Sequence of chain 1.A:
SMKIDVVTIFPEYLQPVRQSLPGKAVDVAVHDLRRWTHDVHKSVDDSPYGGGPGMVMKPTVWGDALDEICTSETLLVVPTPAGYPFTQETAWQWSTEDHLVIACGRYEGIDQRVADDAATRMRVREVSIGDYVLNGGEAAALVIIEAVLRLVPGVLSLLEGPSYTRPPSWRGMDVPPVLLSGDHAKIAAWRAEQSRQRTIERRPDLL

The protein below binds the small molecule below.
Small molecule (SMILES): NC(=S)c1ccno1

Binding-site contacts:
Ligand atom S03 contacts residue PRO85 of chain 1.A at 4.3 Å.
Ligand atom C02 contacts residue TYR138 of chain 1.A at 4.1 Å (hydrophobic).
Ligand atom N01 contacts residue TYR138 of chain 1.A at 3.1 Å (h-bond).
Ligand atom O08 contacts residue VAL139 of chain 1.A at 3.7 Å.
Ligand atom C06 contacts residue LEU140 of chain 1.A at 3.6 Å (hydrophobic).
Ligand atom C05 contacts residue THR86 of chain 1.A at 4.1 Å.
Ligand atom C04 contacts residue PRO87 of chain 1.A at 3.5 Å (hydrophobic).
Ligand atom N07 contacts residue LEU140 of chain 1.A at 2.9 Å (h-bond).
Ligand atom C02 contacts residue SER134 of chain 1.A at 4.0 Å.
Ligand atom S03 contacts residue ILE135 of chain 1.A at 3.3 Å (h-bond).
Ligand atom C02 contacts residue THR86 of chain 1.A at 4.0 Å.
Ligand atom C05 contacts residue PRO85 of chain 1.A at 4.3 Å (hydrophobic).
Ligand atom S03 contacts residue ALA146 of chain 1.A at 3.8 Å.
Ligand atom N01 contacts residue PRO87 of chain 1.A at 3.8 Å.
Ligand atom C05 contacts residue LEU140 of chain 1.A at 4.3 Å (hydrophobic).
Ligand atom N01 contacts residue GLY136 of chain 1.A at 3.1 Å (h-bond).
Ligand atom S03 contacts residue VAL133 of chain 1.A at 4.0 Å.
Ligand atom N07 contacts residue VAL139 of chain 1.A at 4.0 Å.
Ligand atom O08 contacts residue LEU140 of chain 1.A at 3.2 Å (h-bond).
Ligand atom C04 contacts residue THR86 of chain 1.A at 4.2 Å.
Ligand atom C06 contacts residue GLY142 of chain 1.A at 3.5 Å.
Ligand atom C06 contacts residue PRO87 of chain 1.A at 3.7 Å (hydrophobic).
Ligand atom C06 contacts residue TYR113 of chain 1.A at 3.8 Å (hydrophobic).
Ligand atom C04 contacts residue LEU140 of chain 1.A at 4.2 Å (hydrophobic).
Ligand atom C04 contacts residue TYR138 of chain 1.A at 4.2 Å (hydrophobic).
Ligand atom N01 contacts residue ILE135 of chain 1.A at 4.1 Å.
Ligand atom S03 contacts residue SER134 of chain 1.A at 3.6 Å.
Ligand atom C02 contacts residue PRO87 of chain 1.A at 3.8 Å (hydrophobic).
Ligand atom C05 contacts residue GLY143 of chain 1.A at 4.1 Å.
Ligand atom N01 contacts residue SER134 of chain 1.A at 3.3 Å (h-bond).
Ligand atom C02 contacts residue ILE135 of chain 1.A at 4.2 Å (hydrophobic).
Ligand atom N07 contacts residue PRO87 of chain 1.A at 3.6 Å.
Ligand atom O08 contacts residue PRO87 of chain 1.A at 3.5 Å.
Ligand atom N07 contacts residue TYR113 of chain 1.A at 3.5 Å.
Ligand atom S03 contacts residue PRO87 of chain 1.A at 4.3 Å.
Ligand atom C05 contacts residue PRO87 of chain 1.A at 3.7 Å (hydrophobic).
Ligand atom S03 contacts residue THR86 of chain 1.A at 3.7 Å.
Ligand atom C05 contacts residue GLY142 of chain 1.A at 4.1 Å.
Ligand atom C06 contacts residue GLY143 of chain 1.A at 4.1 Å.
Ligand atom O08 contacts residue TYR138 of chain 1.A at 3.4 Å (h-bond).